Sequence of chain 1.A:
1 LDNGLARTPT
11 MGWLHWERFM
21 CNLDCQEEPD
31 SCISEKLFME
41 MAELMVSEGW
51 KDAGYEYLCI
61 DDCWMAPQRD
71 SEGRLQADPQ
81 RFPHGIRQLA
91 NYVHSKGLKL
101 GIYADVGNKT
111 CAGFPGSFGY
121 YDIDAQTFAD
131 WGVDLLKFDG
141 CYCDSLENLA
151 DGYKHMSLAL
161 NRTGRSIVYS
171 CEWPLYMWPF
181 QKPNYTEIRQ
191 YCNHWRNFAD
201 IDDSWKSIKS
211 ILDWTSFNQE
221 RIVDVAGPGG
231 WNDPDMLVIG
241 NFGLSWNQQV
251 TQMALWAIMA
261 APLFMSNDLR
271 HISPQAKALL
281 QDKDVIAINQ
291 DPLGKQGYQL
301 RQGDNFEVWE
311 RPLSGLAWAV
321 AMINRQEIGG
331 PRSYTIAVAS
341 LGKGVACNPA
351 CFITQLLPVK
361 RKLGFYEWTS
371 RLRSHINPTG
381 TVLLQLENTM

This small molecule binds to this protein.
Small molecule (SMILES): OC[C@H]1N[C@H](CO)[C@@H](O)[C@H]1O

Binding-site contacts:
Ligand atom CAB contacts residue TRP16 of chain 1.A at 3.6 Å (hydrophobic).
Ligand atom OAJ contacts residue ASP139 of chain 1.A at 3.9 Å.
Ligand atom OAJ contacts residue TRP16 of chain 1.A at 4.0 Å.
Ligand atom OAI contacts residue ASP200 of chain 1.A at 3.6 Å (salt-bridge).
Ligand atom CAF contacts residue TYR176 of chain 1.A at 3.6 Å (hydrophobic).
Ligand atom OAH contacts residue LYS137 of chain 1.A at 2.7 Å (salt-bridge).
Ligand atom OAI contacts residue LYS137 of chain 1.A at 2.9 Å (salt-bridge).
Ligand atom OAJ contacts residue CYS111 of chain 1.A at 3.2 Å.
Ligand atom CAC contacts residue TYR103 of chain 1.A at 3.8 Å (hydrophobic).
Ligand atom CAB contacts residue LYS137 of chain 1.A at 3.6 Å.
Ligand atom OAK contacts residue GLU172 of chain 1.A at 2.6 Å (salt-bridge).
Ligand atom OAJ contacts residue TYR103 of chain 1.A at 3.6 Å (h-bond).
Ligand atom NAG contacts residue CYS111 of chain 1.A at 3.7 Å.
Ligand atom CAB contacts residue ASP61 of chain 1.A at 3.4 Å.
Ligand atom CAD contacts residue ASP200 of chain 1.A at 3.3 Å.
Ligand atom NAG contacts residue ASP139 of chain 1.A at 2.6 Å (salt-bridge).
Ligand atom OAJ contacts residue ASP62 of chain 1.A at 2.7 Å (salt-bridge).
Ligand atom CAE contacts residue ASP139 of chain 1.A at 3.1 Å.
Ligand atom OAH contacts residue ASP61 of chain 1.A at 2.6 Å (salt-bridge).
Ligand atom OAK contacts residue ARG196 of chain 1.A at 3.6 Å (salt-bridge).
Ligand atom OAI contacts residue ARG196 of chain 1.A at 3.2 Å (salt-bridge).
Ligand atom OAJ contacts residue ALA112 of chain 1.A at 3.9 Å.
Ligand atom OAK contacts residue ASP200 of chain 1.A at 2.4 Å (salt-bridge).
Ligand atom CAC contacts residue ASP61 of chain 1.A at 3.4 Å.
Ligand atom CAF contacts residue ASP139 of chain 1.A at 3.7 Å.
Ligand atom CAF contacts residue GLU172 of chain 1.A at 3.5 Å.
Ligand atom CAE contacts residue ASP200 of chain 1.A at 3.9 Å.
Ligand atom OAH contacts residue ASP139 of chain 1.A at 3.8 Å.
Ligand atom CAC contacts residue ASP139 of chain 1.A at 3.7 Å.
Ligand atom OAK contacts residue LEU175 of chain 1.A at 3.8 Å.
Ligand atom CAA contacts residue ASP139 of chain 1.A at 3.7 Å.
Ligand atom OAI contacts residue GLU172 of chain 1.A at 3.8 Å.
Ligand atom CAC contacts residue TRP16 of chain 1.A at 3.9 Å (hydrophobic).
Ligand atom CAD contacts residue LYS137 of chain 1.A at 3.7 Å.
Ligand atom CAF contacts residue ASP200 of chain 1.A at 3.3 Å.
Ligand atom OAH contacts residue TYR103 of chain 1.A at 3.6 Å.
Ligand atom CAA contacts residue TRP16 of chain 1.A at 3.8 Å (hydrophobic).
Ligand atom CAC contacts residue ASP62 of chain 1.A at 3.4 Å.
Ligand atom CAE contacts residue GLU172 of chain 1.A at 3.3 Å.
Ligand atom OAK contacts residue TYR176 of chain 1.A at 4.1 Å.